Binding-site contacts:
Ligand atom C1 contacts residue ASN186 of chain 1.C at 1.4 Å.
Ligand atom C8 contacts residue ASP185 of chain 1.C at 3.3 Å.
Ligand atom C4 contacts residue ASN186 of chain 1.C at 4.2 Å.
Ligand atom O7 contacts residue ASP185 of chain 1.C at 4.0 Å.
Ligand atom C7 contacts residue ASP185 of chain 1.C at 4.0 Å.
Ligand atom C5 contacts residue ASN186 of chain 1.C at 3.7 Å.
Ligand atom O7 contacts residue ASN186 of chain 1.C at 3.5 Å (h-bond).
Ligand atom C2 contacts residue ASN186 of chain 1.C at 2.5 Å.
Ligand atom C7 contacts residue ASN186 of chain 1.C at 3.4 Å.
Ligand atom C8 contacts residue ASN186 of chain 1.C at 4.5 Å.
Ligand atom O5 contacts residue ASN186 of chain 1.C at 2.4 Å (h-bond).
Ligand atom C3 contacts residue ASN186 of chain 1.C at 3.8 Å.
Ligand atom O7 contacts residue ARG138 of chain 1.D at 4.1 Å.
Ligand atom N2 contacts residue ASN186 of chain 1.C at 2.9 Å (h-bond).

Sequence of chain 1.C:
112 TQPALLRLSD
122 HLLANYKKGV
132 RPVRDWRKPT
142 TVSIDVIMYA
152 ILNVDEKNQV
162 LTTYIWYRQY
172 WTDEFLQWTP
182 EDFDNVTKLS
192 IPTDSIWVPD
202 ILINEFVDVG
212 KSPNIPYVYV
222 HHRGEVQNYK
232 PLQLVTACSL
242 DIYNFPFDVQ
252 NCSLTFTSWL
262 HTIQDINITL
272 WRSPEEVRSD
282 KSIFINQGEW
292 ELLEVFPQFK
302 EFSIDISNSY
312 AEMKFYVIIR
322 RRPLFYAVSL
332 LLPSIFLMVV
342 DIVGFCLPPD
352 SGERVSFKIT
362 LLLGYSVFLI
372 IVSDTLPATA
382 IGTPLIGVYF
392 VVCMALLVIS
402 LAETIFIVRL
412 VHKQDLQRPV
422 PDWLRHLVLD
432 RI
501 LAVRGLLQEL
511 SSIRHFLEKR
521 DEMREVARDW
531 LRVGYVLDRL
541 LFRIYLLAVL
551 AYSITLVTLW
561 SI

A small-molecule ligand and the protein it binds are described below.
Small molecule (SMILES): CC(=O)N[C@@H]1[C@@H](O)[C@H](O)[C@@H](CO)O[C@H]1O

Sequence of chain 1.D:
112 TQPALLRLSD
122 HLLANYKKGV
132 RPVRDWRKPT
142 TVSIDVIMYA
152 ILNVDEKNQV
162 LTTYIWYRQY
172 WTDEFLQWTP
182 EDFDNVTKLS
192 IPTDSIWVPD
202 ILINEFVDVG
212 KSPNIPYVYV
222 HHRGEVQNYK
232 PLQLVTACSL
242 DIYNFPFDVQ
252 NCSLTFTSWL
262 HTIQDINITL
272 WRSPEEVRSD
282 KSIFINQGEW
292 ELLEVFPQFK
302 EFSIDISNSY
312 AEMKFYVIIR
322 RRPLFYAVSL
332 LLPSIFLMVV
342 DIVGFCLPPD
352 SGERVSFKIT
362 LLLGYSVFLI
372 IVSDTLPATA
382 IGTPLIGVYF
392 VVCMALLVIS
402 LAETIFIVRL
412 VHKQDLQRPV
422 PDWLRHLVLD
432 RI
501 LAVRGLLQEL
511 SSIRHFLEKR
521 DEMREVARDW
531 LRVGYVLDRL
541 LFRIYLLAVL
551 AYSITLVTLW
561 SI